Binding-site contacts:
Ligand atom O7 contacts residue HIS148 of chain 6.A at 3.6 Å (h-bond).
Ligand atom C6 contacts residue THR156 of chain 6.A at 3.7 Å.
Ligand atom N2 contacts residue ASN154 of chain 6.A at 2.9 Å (h-bond).
Ligand atom O5 contacts residue THR156 of chain 6.A at 4.0 Å.
Ligand atom O5 contacts residue ASN154 of chain 6.A at 2.3 Å (h-bond).
Ligand atom C1 contacts residue ASN154 of chain 6.A at 1.4 Å.
Ligand atom O7 contacts residue GLY150 of chain 6.A at 2.9 Å (h-bond).
Ligand atom C2 contacts residue GLY150 of chain 6.A at 3.8 Å.
Ligand atom O5 contacts residue THR156 of chain 6.A at 4.0 Å.
Ligand atom C5 contacts residue MET151 of chain 6.A at 3.8 Å (hydrophobic).
Ligand atom C5 contacts residue THR156 of chain 6.A at 4.2 Å.
Ligand atom C8 contacts residue GLY150 of chain 6.A at 3.8 Å.
Ligand atom O5 contacts residue MET151 of chain 6.A at 3.9 Å.
Ligand atom C6 contacts residue MET151 of chain 6.A at 4.5 Å (hydrophobic).
Ligand atom C6 contacts residue ASN157 of chain 6.A at 3.5 Å.
Ligand atom C8 contacts residue THR156 of chain 6.A at 4.5 Å.
Ligand atom O5 contacts residue ASN157 of chain 6.A at 4.3 Å.
Ligand atom C2 contacts residue ASN154 of chain 6.A at 2.4 Å.
Ligand atom C7 contacts residue GLY150 of chain 6.A at 3.1 Å.
Ligand atom C3 contacts residue MET151 of chain 6.A at 4.0 Å (hydrophobic).
Ligand atom C4 contacts residue ASN154 of chain 6.A at 4.2 Å.
Ligand atom C6 contacts residue THR156 of chain 6.A at 4.0 Å.
Ligand atom N2 contacts residue GLY150 of chain 6.A at 3.5 Å (h-bond).
Ligand atom C1 contacts residue GLY150 of chain 6.A at 3.9 Å.
Ligand atom C4 contacts residue MET151 of chain 6.A at 3.9 Å (hydrophobic).
Ligand atom C1 contacts residue THR156 of chain 6.A at 4.3 Å.
Ligand atom C2 contacts residue MET151 of chain 6.A at 4.2 Å (hydrophobic).
Ligand atom C6 contacts residue ASP161 of chain 6.A at 3.6 Å.
Ligand atom C5 contacts residue THR156 of chain 6.A at 3.9 Å.
Ligand atom O7 contacts residue THR156 of chain 6.A at 4.5 Å.
Ligand atom O7 contacts residue ASN154 of chain 6.A at 4.0 Å.
Ligand atom C8 contacts residue ASN157 of chain 6.A at 3.9 Å.
Ligand atom C5 contacts residue ASN154 of chain 6.A at 3.6 Å.
Ligand atom C1 contacts residue MET151 of chain 6.A at 4.1 Å (hydrophobic).
Ligand atom C7 contacts residue ASN154 of chain 6.A at 3.7 Å.
Ligand atom O6 contacts residue THR156 of chain 6.A at 4.5 Å.
Ligand atom O6 contacts residue MET151 of chain 6.A at 4.2 Å.
Ligand atom C3 contacts residue ASN154 of chain 6.A at 3.8 Å.

Sequence of chain 6.A:
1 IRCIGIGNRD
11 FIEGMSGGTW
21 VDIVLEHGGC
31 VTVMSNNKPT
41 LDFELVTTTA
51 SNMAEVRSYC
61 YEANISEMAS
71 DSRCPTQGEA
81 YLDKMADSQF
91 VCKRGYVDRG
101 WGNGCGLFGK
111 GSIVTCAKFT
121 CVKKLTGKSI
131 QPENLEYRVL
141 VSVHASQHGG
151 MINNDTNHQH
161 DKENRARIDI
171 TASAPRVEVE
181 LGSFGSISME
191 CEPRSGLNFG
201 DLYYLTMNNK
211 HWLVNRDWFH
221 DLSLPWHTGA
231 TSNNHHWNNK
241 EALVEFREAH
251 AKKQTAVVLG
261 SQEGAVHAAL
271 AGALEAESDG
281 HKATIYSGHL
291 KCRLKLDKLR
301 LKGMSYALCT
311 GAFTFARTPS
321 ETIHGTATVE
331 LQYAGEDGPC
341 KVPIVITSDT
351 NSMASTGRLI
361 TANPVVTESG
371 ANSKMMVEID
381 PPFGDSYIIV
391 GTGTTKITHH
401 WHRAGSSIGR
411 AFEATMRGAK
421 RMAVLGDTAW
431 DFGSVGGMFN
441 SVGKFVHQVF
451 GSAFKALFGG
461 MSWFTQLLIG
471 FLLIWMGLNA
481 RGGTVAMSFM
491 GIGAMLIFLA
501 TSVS

A protein and the small-molecule ligand that binds it are described below.
Small molecule (SMILES): CC(=O)N[C@H]1[C@H](O[C@H]2[C@H](O)[C@@H](NC(C)=O)CO[C@@H]2CO[C@@H]2O[C@@H](C)[C@@H](O)[C@@H](O)[C@@H]2O)O[C@H](CO)[C@@H](O)[C@@H]1O